Sequence of chain 2.A:
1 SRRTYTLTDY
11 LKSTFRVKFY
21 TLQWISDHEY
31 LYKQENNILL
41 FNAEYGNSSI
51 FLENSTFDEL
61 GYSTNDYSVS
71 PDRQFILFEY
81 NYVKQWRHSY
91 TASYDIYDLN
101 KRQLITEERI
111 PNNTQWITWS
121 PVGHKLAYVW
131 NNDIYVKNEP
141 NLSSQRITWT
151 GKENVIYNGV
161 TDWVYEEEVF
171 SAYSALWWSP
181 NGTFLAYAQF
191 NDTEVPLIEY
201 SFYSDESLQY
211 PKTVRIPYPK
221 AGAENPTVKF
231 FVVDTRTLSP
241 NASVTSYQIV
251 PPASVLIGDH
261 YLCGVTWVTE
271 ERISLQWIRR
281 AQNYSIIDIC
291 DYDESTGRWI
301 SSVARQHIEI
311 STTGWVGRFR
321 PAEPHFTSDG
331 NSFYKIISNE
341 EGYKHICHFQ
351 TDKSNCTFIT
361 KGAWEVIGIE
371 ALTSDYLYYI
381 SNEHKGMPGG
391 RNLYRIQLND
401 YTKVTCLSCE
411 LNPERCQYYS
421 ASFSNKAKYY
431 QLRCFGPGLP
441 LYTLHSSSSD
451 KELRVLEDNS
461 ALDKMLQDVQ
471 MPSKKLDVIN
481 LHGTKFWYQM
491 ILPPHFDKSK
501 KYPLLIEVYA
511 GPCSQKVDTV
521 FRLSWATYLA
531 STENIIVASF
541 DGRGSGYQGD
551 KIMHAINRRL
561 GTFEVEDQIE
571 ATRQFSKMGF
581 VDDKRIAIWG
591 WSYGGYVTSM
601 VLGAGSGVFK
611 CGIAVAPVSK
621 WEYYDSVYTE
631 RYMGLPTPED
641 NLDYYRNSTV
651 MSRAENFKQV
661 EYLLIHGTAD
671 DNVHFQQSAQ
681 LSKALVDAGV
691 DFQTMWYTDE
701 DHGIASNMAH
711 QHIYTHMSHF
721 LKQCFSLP

This protein binds this small molecule.
Small molecule (SMILES): CC(=O)N[C@@H]1[C@@H](O)[C@H](O)[C@@H](CO)O[C@H]1O

Binding-site contacts:
Ligand atom C7 contacts residue ASN241 of chain 2.A at 3.8 Å.
Ligand atom C1 contacts residue ASN241 of chain 2.A at 1.4 Å.
Ligand atom C5 contacts residue ASN241 of chain 2.A at 3.7 Å.
Ligand atom C4 contacts residue ASN241 of chain 2.A at 4.2 Å.
Ligand atom O5 contacts residue ASN241 of chain 2.A at 2.4 Å (h-bond).
Ligand atom C6 contacts residue ASN241 of chain 2.A at 4.4 Å.
Ligand atom O7 contacts residue ASN241 of chain 2.A at 4.0 Å.
Ligand atom C2 contacts residue ASN241 of chain 2.A at 2.4 Å.
Ligand atom N2 contacts residue ASN241 of chain 2.A at 2.8 Å (h-bond).
Ligand atom C3 contacts residue ASN241 of chain 2.A at 3.8 Å.